A small-molecule ligand and the protein it binds are described below.
Small molecule (SMILES): c1cc2nc(N[C@H]3CCCNC3)c3c(n2n1)NCC3

Sequence of chain 2.C:
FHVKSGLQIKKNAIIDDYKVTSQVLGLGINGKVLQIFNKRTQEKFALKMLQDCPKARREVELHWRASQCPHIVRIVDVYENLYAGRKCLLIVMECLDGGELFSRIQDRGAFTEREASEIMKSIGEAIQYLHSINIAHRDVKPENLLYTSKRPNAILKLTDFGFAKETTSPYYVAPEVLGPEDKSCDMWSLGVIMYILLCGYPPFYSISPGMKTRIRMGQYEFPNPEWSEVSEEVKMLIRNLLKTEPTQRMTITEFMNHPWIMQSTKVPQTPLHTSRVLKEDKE

Binding-site contacts:
Ligand atom N8 contacts residue ASP167 of chain 2.C at 3.2 Å (salt-bridge).
Ligand atom C10 contacts residue LEU32 of chain 2.C at 3.8 Å (hydrophobic).
Ligand atom C7 contacts residue GLU150 of chain 2.C at 3.4 Å.
Ligand atom C7 contacts residue ASP167 of chain 2.C at 4.0 Å.
Ligand atom C15 contacts residue GLU99 of chain 2.C at 3.2 Å.
Ligand atom N16 contacts residue ALA51 of chain 2.C at 3.8 Å.
Ligand atom N8 contacts residue ASN151 of chain 2.C at 3.1 Å (h-bond).
Ligand atom C4 contacts residue LEU101 of chain 2.C at 3.1 Å (hydrophobic).
Ligand atom C5 contacts residue LEU153 of chain 2.C at 3.8 Å (hydrophobic).
Ligand atom C4 contacts residue LEU153 of chain 2.C at 4.1 Å (hydrophobic).
Ligand atom C15 contacts residue VAL78 of chain 2.C at 3.6 Å (hydrophobic).
Ligand atom N16 contacts residue LEU101 of chain 2.C at 3.2 Å (h-bond).
Ligand atom C14 contacts residue VAL78 of chain 2.C at 4.2 Å (hydrophobic).
Ligand atom N3 contacts residue LEU101 of chain 2.C at 2.7 Å (h-bond).
Ligand atom N18 contacts residue VAL38 of chain 2.C at 4.1 Å.
Ligand atom C7 contacts residue LEU153 of chain 2.C at 4.1 Å (hydrophobic).
Ligand atom N18 contacts residue LEU153 of chain 2.C at 4.2 Å.
Ligand atom C9 contacts residue GLU150 of chain 2.C at 4.0 Å.
Ligand atom N8 contacts residue GLU150 of chain 2.C at 3.1 Å (salt-bridge).
Ligand atom N16 contacts residue GLU99 of chain 2.C at 3.3 Å (salt-bridge).
Ligand atom N19 contacts residue LEU153 of chain 2.C at 4.2 Å.
Ligand atom N16 contacts residue CYS100 of chain 2.C at 4.0 Å.
Ligand atom C1 contacts residue LEU153 of chain 2.C at 3.5 Å (hydrophobic).
Ligand atom N12 contacts residue LEU101 of chain 2.C at 4.2 Å.
Ligand atom C14 contacts residue MET98 of chain 2.C at 4.0 Å (hydrophobic).
Ligand atom C15 contacts residue LEU101 of chain 2.C at 3.9 Å (hydrophobic).
Ligand atom C10 contacts residue ASP167 of chain 2.C at 3.4 Å.
Ligand atom N19 contacts residue VAL38 of chain 2.C at 4.2 Å.
Ligand atom C4 contacts residue LEU30 of chain 2.C at 4.0 Å (hydrophobic).
Ligand atom N8 contacts residue THR166 of chain 2.C at 4.1 Å.
Ligand atom C11 contacts residue LEU32 of chain 2.C at 3.6 Å (hydrophobic).
Ligand atom C6 contacts residue ASP167 of chain 2.C at 4.1 Å.
Ligand atom C2 contacts residue LEU101 of chain 2.C at 3.7 Å (hydrophobic).
Ligand atom C9 contacts residue ASP167 of chain 2.C at 3.4 Å.
Ligand atom C2 contacts residue LEU153 of chain 2.C at 3.8 Å (hydrophobic).
Ligand atom C9 contacts residue ASN151 of chain 2.C at 3.4 Å.
Ligand atom C17 contacts residue LEU153 of chain 2.C at 3.7 Å (hydrophobic).
Ligand atom C10 contacts residue GLY33 of chain 2.C at 3.7 Å.
Ligand atom C15 contacts residue ALA51 of chain 2.C at 3.9 Å (hydrophobic).
Ligand atom C5 contacts residue LEU30 of chain 2.C at 3.6 Å (hydrophobic).